Sequence of chain 1.A:
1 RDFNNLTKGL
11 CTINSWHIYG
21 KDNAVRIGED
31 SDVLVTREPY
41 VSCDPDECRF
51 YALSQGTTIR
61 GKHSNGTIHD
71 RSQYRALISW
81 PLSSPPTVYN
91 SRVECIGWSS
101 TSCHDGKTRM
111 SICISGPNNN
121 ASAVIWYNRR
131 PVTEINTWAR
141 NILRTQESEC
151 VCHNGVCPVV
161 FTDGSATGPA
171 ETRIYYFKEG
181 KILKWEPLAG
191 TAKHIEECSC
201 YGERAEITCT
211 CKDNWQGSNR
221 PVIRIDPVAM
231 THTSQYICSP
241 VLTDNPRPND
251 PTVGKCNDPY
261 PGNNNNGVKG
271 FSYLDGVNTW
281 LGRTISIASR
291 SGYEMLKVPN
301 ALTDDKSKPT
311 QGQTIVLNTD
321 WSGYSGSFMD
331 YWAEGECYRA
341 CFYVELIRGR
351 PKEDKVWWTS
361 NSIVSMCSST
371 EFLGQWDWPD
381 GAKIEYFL

Binding-site contacts:
Ligand atom O5 contacts residue ASN154 of chain 1.A at 3.9 Å.
Ligand atom N2 contacts residue ASN5 of chain 1.A at 2.8 Å (h-bond).
Ligand atom C5 contacts residue ASN154 of chain 1.A at 3.5 Å.
Ligand atom C8 contacts residue PHE3 of chain 1.A at 3.4 Å (hydrophobic).
Ligand atom O5 contacts residue ASN5 of chain 1.A at 2.3 Å (h-bond).
Ligand atom C3 contacts residue PHE3 of chain 1.A at 4.3 Å (hydrophobic).
Ligand atom C6 contacts residue ASP2 of chain 1.A at 3.2 Å.
Ligand atom C5 contacts residue ASN5 of chain 1.A at 3.6 Å.
Ligand atom C3 contacts residue ASN5 of chain 1.A at 3.8 Å.
Ligand atom C7 contacts residue ASP2 of chain 1.A at 3.9 Å.
Ligand atom C5 contacts residue ASP2 of chain 1.A at 4.1 Å.
Ligand atom C1 contacts residue PHE3 of chain 1.A at 3.7 Å (hydrophobic).
Ligand atom O5 contacts residue ASP2 of chain 1.A at 3.7 Å.
Ligand atom C6 contacts residue ASN154 of chain 1.A at 4.4 Å.
Ligand atom C7 contacts residue ASN5 of chain 1.A at 3.7 Å.
Ligand atom O7 contacts residue ASP2 of chain 1.A at 4.4 Å.
Ligand atom C4 contacts residue ASN5 of chain 1.A at 4.2 Å.
Ligand atom O3 contacts residue ASP2 of chain 1.A at 2.7 Å (salt-bridge).
Ligand atom C8 contacts residue ASN154 of chain 1.A at 4.1 Å.
Ligand atom C4 contacts residue ASN154 of chain 1.A at 4.5 Å.
Ligand atom N2 contacts residue PHE3 of chain 1.A at 2.8 Å (h-bond).
Ligand atom N2 contacts residue ASP2 of chain 1.A at 3.9 Å.
Ligand atom C3 contacts residue ASP2 of chain 1.A at 3.9 Å.
Ligand atom C1 contacts residue ASN5 of chain 1.A at 1.4 Å.
Ligand atom O7 contacts residue ASN5 of chain 1.A at 4.1 Å.
Ligand atom C8 contacts residue ASP2 of chain 1.A at 3.7 Å.
Ligand atom O6 contacts residue ASN154 of chain 1.A at 3.3 Å (h-bond).
Ligand atom C2 contacts residue ASN5 of chain 1.A at 2.4 Å.
Ligand atom O6 contacts residue ASP2 of chain 1.A at 2.8 Å (salt-bridge).
Ligand atom C2 contacts residue PHE3 of chain 1.A at 3.7 Å (hydrophobic).
Ligand atom C7 contacts residue PHE3 of chain 1.A at 3.5 Å (hydrophobic).
Ligand atom C1 contacts residue ASN154 of chain 1.A at 4.0 Å.

A small-molecule ligand and the protein it binds are described below.
Small molecule (SMILES): CC(=O)N[C@H]1[C@H](O[C@H]2[C@H](O)[C@@H](NC(C)=O)CO[C@@H]2CO)O[C@H](CO)[C@@H](O)[C@@H]1O